Binding-site contacts:
Ligand atom O3 contacts residue ZN1 of chain 2.B at 2.4 Å.
Ligand atom C3 contacts residue HIS131 of chain 2.A at 4.1 Å.
Ligand atom O3 contacts residue HIS131 of chain 2.A at 3.7 Å.
Ligand atom C5 contacts residue ILE140 of chain 2.A at 4.2 Å (hydrophobic).
Ligand atom O4 contacts residue HIS133 of chain 2.A at 2.7 Å (h-bond).
Ligand atom O6 contacts residue ILE140 of chain 2.A at 3.5 Å.
Ligand atom O4 contacts residue ZN1 of chain 2.B at 2.5 Å.
Ligand atom O4 contacts residue ILE140 of chain 2.A at 3.7 Å.
Ligand atom O3 contacts residue HIS133 of chain 2.A at 3.6 Å.
Ligand atom O6 contacts residue HIS133 of chain 2.A at 4.3 Å.
Ligand atom C3 contacts residue ZN1 of chain 2.B at 3.2 Å.
Ligand atom O4 contacts residue HIS131 of chain 2.A at 3.1 Å (h-bond).
Ligand atom C6 contacts residue ILE140 of chain 2.A at 4.4 Å (hydrophobic).
Ligand atom C4 contacts residue HIS131 of chain 2.A at 4.2 Å.
Ligand atom C3 contacts residue HIS133 of chain 2.A at 4.1 Å.
Ligand atom C6 contacts residue HIS133 of chain 2.A at 4.5 Å.
Ligand atom C4 contacts residue HIS133 of chain 2.A at 3.3 Å.
Ligand atom C4 contacts residue ZN1 of chain 2.B at 3.1 Å.

Sequence of chain 2.A:
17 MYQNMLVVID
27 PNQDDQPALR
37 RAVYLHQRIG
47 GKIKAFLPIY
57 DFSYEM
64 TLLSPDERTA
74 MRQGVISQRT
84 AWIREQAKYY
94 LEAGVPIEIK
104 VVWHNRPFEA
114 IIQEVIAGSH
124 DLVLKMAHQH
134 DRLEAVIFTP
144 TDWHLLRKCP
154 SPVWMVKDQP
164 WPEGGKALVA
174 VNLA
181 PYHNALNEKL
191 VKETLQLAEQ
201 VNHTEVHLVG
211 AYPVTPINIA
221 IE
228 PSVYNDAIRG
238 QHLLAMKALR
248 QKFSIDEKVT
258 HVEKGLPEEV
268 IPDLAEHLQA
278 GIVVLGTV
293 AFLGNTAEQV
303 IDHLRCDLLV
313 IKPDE

A small-molecule ligand and the protein it binds are described below.
Small molecule (SMILES): OC[C@H]1O[C@H](O)[C@H](O)[C@@H](O)[C@@H]1O